Binding-site contacts:
Ligand atom O19 contacts residue GLN73 of chain 1.A at 3.2 Å.
Ligand atom C29 contacts residue GLN145 of chain 1.A at 3.5 Å.
Ligand atom O19 contacts residue ARG114 of chain 1.A at 3.1 Å (salt-bridge).
Ligand atom F35 contacts residue MET107 of chain 1.A at 3.7 Å.
Ligand atom C20 contacts residue GLY70 of chain 1.A at 3.8 Å.
Ligand atom C14 contacts residue MET107 of chain 1.A at 3.3 Å (hydrophobic).
Ligand atom C5 contacts residue ASN67 of chain 1.A at 3.3 Å.
Ligand atom C25 contacts residue LEU66 of chain 1.A at 3.5 Å (hydrophobic).
Ligand atom C3 contacts residue ASN67 of chain 1.A at 3.7 Å.
Ligand atom F33 contacts residue PHE252 of chain 1.A at 3.5 Å.
Ligand atom C22 contacts residue PHE126 of chain 1.A at 3.6 Å (hydrophobic).
Ligand atom C32 contacts residue ASN67 of chain 1.A at 3.8 Å.
Ligand atom C12 contacts residue MET149 of chain 1.A at 3.7 Å (hydrophobic).
Ligand atom C18 contacts residue ARG114 of chain 1.A at 3.8 Å.
Ligand atom F35 contacts residue MET104 of chain 1.A at 3.3 Å.
Ligand atom F34 contacts residue GLY70 of chain 1.A at 3.8 Å.
Ligand atom O7 contacts residue ASN67 of chain 1.A at 2.7 Å (h-bond).
Ligand atom C24 contacts residue LEU66 of chain 1.A at 3.8 Å (hydrophobic).
Ligand atom O30 contacts residue MET63 of chain 1.A at 3.2 Å.
Ligand atom F26 contacts residue PHE126 of chain 1.A at 3.2 Å.
Ligand atom O30 contacts residue GLN145 of chain 1.A at 2.6 Å (h-bond).
Ligand atom C14 contacts residue ALA108 of chain 1.A at 3.8 Å (hydrophobic).
Ligand atom F34 contacts residue MET107 of chain 1.A at 3.6 Å.
Ligand atom N16 contacts residue ARG114 of chain 1.A at 3.7 Å.
Ligand atom O7 contacts residue LEU66 of chain 1.A at 3.4 Å.
Ligand atom F26 contacts residue LEU66 of chain 1.A at 3.4 Å.
Ligand atom C1 contacts residue MET63 of chain 1.A at 3.7 Å (hydrophobic).
Ligand atom C21 contacts residue LEU66 of chain 1.A at 3.5 Å (hydrophobic).
Ligand atom C15 contacts residue PHE126 of chain 1.A at 3.7 Å (hydrophobic).
Ligand atom F34 contacts residue LEU66 of chain 1.A at 3.5 Å.
Ligand atom F33 contacts residue ASN67 of chain 1.A at 3.0 Å.
Ligand atom F26 contacts residue MET149 of chain 1.A at 3.1 Å.
Ligand atom C27 contacts residue GLN145 of chain 1.A at 3.7 Å.
Ligand atom C13 contacts residue MET149 of chain 1.A at 3.7 Å (hydrophobic).
Ligand atom F35 contacts residue TRP103 of chain 1.A at 3.6 Å.
Ligand atom C25 contacts residue MET149 of chain 1.A at 3.6 Å (hydrophobic).
Ligand atom F33 contacts residue LEU256 of chain 1.A at 3.2 Å.
Ligand atom F28 contacts residue GLN145 of chain 1.A at 3.2 Å.
Ligand atom C6 contacts residue ASN67 of chain 1.A at 3.4 Å.
Ligand atom C1 contacts residue THR242 of chain 1.A at 3.2 Å.

Sequence of chain 1.A:
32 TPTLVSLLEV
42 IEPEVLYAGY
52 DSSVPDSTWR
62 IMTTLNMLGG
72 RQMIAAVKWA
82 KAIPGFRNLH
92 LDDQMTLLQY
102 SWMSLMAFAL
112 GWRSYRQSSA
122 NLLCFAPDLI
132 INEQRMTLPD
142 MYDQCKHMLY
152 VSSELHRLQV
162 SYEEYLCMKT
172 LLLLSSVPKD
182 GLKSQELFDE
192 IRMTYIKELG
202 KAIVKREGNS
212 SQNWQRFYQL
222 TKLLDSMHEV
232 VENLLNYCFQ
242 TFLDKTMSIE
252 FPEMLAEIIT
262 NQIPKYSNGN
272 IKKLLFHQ

A protein and the small-molecule ligand that binds it are described below.
Small molecule (SMILES): CC[C@@H]1C[C@](O)(C(F)(F)F)[C@@H](Nc2cccc3[nH]c(=O)ccc23)c2cc(F)c(F)c(O)c21